Binding-site contacts:
Ligand atom OXT contacts residue HIS41 of chain 1.B at 2.8 Å (h-bond).
Ligand atom C contacts residue THR190 of chain 1.B at 3.7 Å.
Ligand atom C contacts residue GLY143 of chain 1.B at 3.8 Å.
Ligand atom CB contacts residue GLN192 of chain 1.B at 3.6 Å.
Ligand atom O contacts residue ALA191 of chain 1.B at 3.4 Å.
Ligand atom NE2 contacts residue GLU166 of chain 1.B at 3.1 Å (salt-bridge).
Ligand atom CB contacts residue PRO168 of chain 1.B at 3.6 Å (hydrophobic).
Ligand atom C contacts residue GLN189 of chain 1.B at 3.7 Å.
Ligand atom C contacts residue ALA145 of chain 1.B at 3.4 Å (hydrophobic).
Ligand atom CD contacts residue GLU166 of chain 1.B at 3.6 Å.
Ligand atom O contacts residue PRO168 of chain 1.B at 3.6 Å.
Ligand atom O contacts residue GLU166 of chain 1.B at 2.8 Å (salt-bridge).
Ligand atom NE2 contacts residue PHE140 of chain 1.B at 3.2 Å (h-bond).
Ligand atom C contacts residue GLU166 of chain 1.B at 3.8 Å.
Ligand atom N contacts residue HIS164 of chain 1.B at 3.1 Å (h-bond).
Ligand atom CA contacts residue GLU166 of chain 1.B at 3.6 Å.
Ligand atom OG contacts residue GLN189 of chain 1.B at 3.5 Å (h-bond).
Ligand atom CB contacts residue THR190 of chain 1.B at 3.8 Å.
Ligand atom N contacts residue GLN189 of chain 1.B at 2.9 Å (h-bond).
Ligand atom N contacts residue GLU166 of chain 1.B at 3.0 Å (salt-bridge).
Ligand atom CA contacts residue GLN189 of chain 1.B at 3.6 Å.
Ligand atom OE1 contacts residue HIS163 of chain 1.B at 2.9 Å (h-bond).
Ligand atom NE2 contacts residue LEU141 of chain 1.B at 3.7 Å.
Ligand atom O contacts residue GLN189 of chain 1.B at 3.2 Å.
Ligand atom CB contacts residue GLN189 of chain 1.B at 3.7 Å.
Ligand atom CB contacts residue GLN189 of chain 1.B at 3.4 Å.
Ligand atom O contacts residue GLY143 of chain 1.B at 2.8 Å (h-bond).
Ligand atom CA contacts residue GLN189 of chain 1.B at 3.8 Å.
Ligand atom N contacts residue THR190 of chain 1.B at 2.9 Å (h-bond).
Ligand atom CG contacts residue GLN189 of chain 1.B at 3.8 Å.
Ligand atom CB contacts residue ARG188 of chain 1.B at 3.8 Å.
Ligand atom O contacts residue ASN142 of chain 1.B at 3.8 Å.
Ligand atom CA contacts residue THR190 of chain 1.B at 3.5 Å.
Ligand atom OE1 contacts residue PHE140 of chain 1.B at 3.5 Å.
Ligand atom OXT contacts residue ALA145 of chain 1.B at 3.3 Å.
Ligand atom O contacts residue SER144 of chain 1.B at 3.1 Å (h-bond).
Ligand atom O contacts residue GLN192 of chain 1.B at 3.5 Å (h-bond).
Ligand atom O contacts residue ALA145 of chain 1.B at 3.0 Å (h-bond).
Ligand atom OE1 contacts residue GLU166 of chain 1.B at 3.6 Å.
Ligand atom O contacts residue MET165 of chain 1.B at 3.3 Å.

Sequence of chain 1.C:
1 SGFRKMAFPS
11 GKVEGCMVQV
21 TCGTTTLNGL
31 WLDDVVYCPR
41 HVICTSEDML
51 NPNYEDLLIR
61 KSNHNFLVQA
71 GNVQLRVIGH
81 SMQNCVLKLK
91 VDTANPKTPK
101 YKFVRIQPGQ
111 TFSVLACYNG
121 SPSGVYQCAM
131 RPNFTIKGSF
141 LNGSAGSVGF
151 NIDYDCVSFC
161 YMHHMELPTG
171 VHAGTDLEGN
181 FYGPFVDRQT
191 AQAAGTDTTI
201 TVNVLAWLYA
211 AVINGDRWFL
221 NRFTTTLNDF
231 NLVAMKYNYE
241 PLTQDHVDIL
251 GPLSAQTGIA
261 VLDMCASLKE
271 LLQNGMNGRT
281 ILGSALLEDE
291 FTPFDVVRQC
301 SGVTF

Sequence of chain 1.B:
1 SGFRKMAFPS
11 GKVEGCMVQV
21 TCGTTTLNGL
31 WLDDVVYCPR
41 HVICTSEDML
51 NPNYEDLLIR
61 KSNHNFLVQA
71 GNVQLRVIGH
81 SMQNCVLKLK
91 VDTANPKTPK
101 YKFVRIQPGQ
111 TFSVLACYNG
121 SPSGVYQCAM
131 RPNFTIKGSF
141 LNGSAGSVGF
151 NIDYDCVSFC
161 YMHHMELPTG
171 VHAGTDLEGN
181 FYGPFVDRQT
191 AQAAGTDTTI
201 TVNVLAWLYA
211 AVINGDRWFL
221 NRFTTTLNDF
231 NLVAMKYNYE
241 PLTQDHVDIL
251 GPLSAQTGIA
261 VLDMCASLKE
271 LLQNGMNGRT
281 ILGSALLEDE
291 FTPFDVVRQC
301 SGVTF

This protein binds this small molecule.
Small molecule (SMILES): CC(C)C[C@H](NC(=O)[C@@H](NC(=O)[C@H](C)NC(=O)[C@H](CO)NC(=O)[C@@H]([NH3+])[C@@H](C)O)C(C)C)C(=O)N[C@@H](CCC(N)=O)C(=O)O